Sequence of chain 1.A:
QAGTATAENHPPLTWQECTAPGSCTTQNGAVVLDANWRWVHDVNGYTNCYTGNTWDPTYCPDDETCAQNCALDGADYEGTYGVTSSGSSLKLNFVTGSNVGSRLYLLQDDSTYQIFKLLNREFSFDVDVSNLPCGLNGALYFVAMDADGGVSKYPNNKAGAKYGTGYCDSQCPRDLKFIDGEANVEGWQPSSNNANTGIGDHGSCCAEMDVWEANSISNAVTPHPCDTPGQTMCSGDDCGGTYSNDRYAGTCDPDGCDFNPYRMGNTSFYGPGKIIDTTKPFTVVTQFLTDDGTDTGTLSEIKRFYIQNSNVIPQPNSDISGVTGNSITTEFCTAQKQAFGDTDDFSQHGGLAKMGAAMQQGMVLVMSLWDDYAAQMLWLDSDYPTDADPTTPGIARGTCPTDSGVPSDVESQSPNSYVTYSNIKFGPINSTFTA

Binding-site contacts:
Ligand atom C6 contacts residue ASP176 of chain 1.A at 3.2 Å.
Ligand atom O4 contacts residue TRP371 of chain 1.A at 3.6 Å.
Ligand atom C2 contacts residue TRP38 of chain 1.A at 3.5 Å (hydrophobic).
Ligand atom O2 contacts residue TYR142 of chain 1.A at 2.7 Å (h-bond).
Ligand atom C6 contacts residue VAL101 of chain 1.A at 3.1 Å (hydrophobic).
Ligand atom C3 contacts residue TRP371 of chain 1.A at 3.7 Å (hydrophobic).
Ligand atom O6 contacts residue ARG104 of chain 1.A at 3.0 Å (salt-bridge).
Ligand atom O4 contacts residue TRP38 of chain 1.A at 3.7 Å.
Ligand atom O2 contacts residue SER369 of chain 1.A at 2.8 Å (h-bond).
Ligand atom O6 contacts residue TYR244 of chain 1.A at 2.7 Å (h-bond).
Ligand atom C2 contacts residue ASN100 of chain 1.A at 3.6 Å.
Ligand atom C6 contacts residue ARG39 of chain 1.A at 3.6 Å.
Ligand atom C5 contacts residue TRP38 of chain 1.A at 3.4 Å (hydrophobic).
Ligand atom C3 contacts residue ASN37 of chain 1.A at 3.3 Å.
Ligand atom O5 contacts residue ASN37 of chain 1.A at 3.7 Å.
Ligand atom C2 contacts residue THR198 of chain 1.A at 3.6 Å.
Ligand atom C2 contacts residue TYR142 of chain 1.A at 3.2 Å (hydrophobic).
Ligand atom C6 contacts residue TRP38 of chain 1.A at 3.1 Å (hydrophobic).
Ligand atom O2 contacts residue ASN37 of chain 1.A at 3.1 Å (h-bond).
Ligand atom O3 contacts residue LYS178 of chain 1.A at 3.7 Å.
Ligand atom O6 contacts residue VAL101 of chain 1.A at 3.1 Å (h-bond).
Ligand atom C5 contacts residue TRP371 of chain 1.A at 3.6 Å (hydrophobic).
Ligand atom C5 contacts residue ASP176 of chain 1.A at 3.6 Å.
Ligand atom O2 contacts residue ASN100 of chain 1.A at 2.7 Å (h-bond).
Ligand atom O4 contacts residue THR198 of chain 1.A at 3.7 Å.
Ligand atom C3 contacts residue ARG104 of chain 1.A at 3.7 Å.
Ligand atom O1 contacts residue TYR142 of chain 1.A at 3.5 Å (h-bond).
Ligand atom O6 contacts residue LYS178 of chain 1.A at 2.8 Å (salt-bridge).
Ligand atom O3 contacts residue ARG104 of chain 1.A at 2.8 Å (salt-bridge).
Ligand atom O2 contacts residue ASP372 of chain 1.A at 3.0 Å (salt-bridge).
Ligand atom C4 contacts residue TRP38 of chain 1.A at 3.5 Å (hydrophobic).
Ligand atom C6 contacts residue ARG104 of chain 1.A at 3.6 Å.
Ligand atom O3 contacts residue ASN197 of chain 1.A at 3.6 Å (h-bond).
Ligand atom O5 contacts residue ARG104 of chain 1.A at 3.3 Å (salt-bridge).
Ligand atom C1 contacts residue TRP371 of chain 1.A at 3.6 Å (hydrophobic).
Ligand atom O3 contacts residue ASN37 of chain 1.A at 3.4 Å (h-bond).
Ligand atom O5 contacts residue TRP38 of chain 1.A at 3.4 Å (h-bond).
Ligand atom O6 contacts residue ASP176 of chain 1.A at 2.7 Å (salt-bridge).
Ligand atom O6 contacts residue TYR51 of chain 1.A at 3.5 Å.
Ligand atom C6 contacts residue ASN100 of chain 1.A at 3.5 Å.

The protein below binds the small molecule below.
Small molecule (SMILES): OC[C@H]1O[C@@H](O[C@H]2[C@H](O)[C@@H](O)[C@H](O[C@H]3[C@H](O)[C@@H](O)[C@H](O[C@H]4[C@H](O)[C@@H](O)[C@H](O)O[C@@H]4CO)O[C@@H]3CO)O[C@@H]2CO)[C@H](O)[C@@H](O)[C@@H]1O